Binding-site contacts:
Ligand atom O6 contacts residue VAL142 of chain 1.D at 4.4 Å.
Ligand atom N2 contacts residue ASN165 of chain 1.D at 2.9 Å (h-bond).
Ligand atom O6 contacts residue ARG160 of chain 1.D at 4.5 Å.
Ligand atom C1 contacts residue ASN165 of chain 1.D at 1.4 Å.
Ligand atom C5 contacts residue ASN165 of chain 1.D at 3.7 Å.
Ligand atom O5 contacts residue ASN165 of chain 1.D at 2.4 Å (h-bond).
Ligand atom C4 contacts residue ASN165 of chain 1.D at 4.2 Å.
Ligand atom C3 contacts residue ASN165 of chain 1.D at 3.8 Å.
Ligand atom C7 contacts residue ASN165 of chain 1.D at 3.6 Å.
Ligand atom C5 contacts residue ARG160 of chain 1.D at 4.0 Å.
Ligand atom C7 contacts residue THR166 of chain 1.D at 3.5 Å.
Ligand atom C6 contacts residue ARG160 of chain 1.D at 3.5 Å.
Ligand atom O7 contacts residue THR166 of chain 1.D at 3.3 Å.
Ligand atom N2 contacts residue THR166 of chain 1.D at 4.4 Å.
Ligand atom O7 contacts residue ASN165 of chain 1.D at 3.9 Å.
Ligand atom C2 contacts residue ASN165 of chain 1.D at 2.4 Å.
Ligand atom C8 contacts residue THR166 of chain 1.D at 3.5 Å.
Ligand atom C1 contacts residue ARG160 of chain 1.D at 4.2 Å.
Ligand atom C6 contacts residue VAL142 of chain 1.D at 4.2 Å (hydrophobic).
Ligand atom O5 contacts residue ARG160 of chain 1.D at 3.2 Å (salt-bridge).

Sequence of chain 1.D:
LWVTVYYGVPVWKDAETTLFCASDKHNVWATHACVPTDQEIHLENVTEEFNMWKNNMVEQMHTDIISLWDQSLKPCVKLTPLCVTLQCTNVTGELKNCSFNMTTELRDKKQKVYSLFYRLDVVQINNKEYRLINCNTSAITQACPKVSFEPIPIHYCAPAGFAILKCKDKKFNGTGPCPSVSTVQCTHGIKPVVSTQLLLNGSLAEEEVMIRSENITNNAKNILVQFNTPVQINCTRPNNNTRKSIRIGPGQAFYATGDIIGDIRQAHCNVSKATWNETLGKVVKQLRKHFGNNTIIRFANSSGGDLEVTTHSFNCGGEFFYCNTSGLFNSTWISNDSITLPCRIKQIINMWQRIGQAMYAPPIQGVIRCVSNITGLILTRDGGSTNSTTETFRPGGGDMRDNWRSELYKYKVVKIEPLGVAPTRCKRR

The small molecule below binds the protein below.
Small molecule (SMILES): CC(=O)N[C@@H]1[C@@H](O)[C@H](O)[C@@H](CO)O[C@H]1O